The small molecule below binds the protein below.
Small molecule (SMILES): CC(C)C[C@H](NC(=O)[C@@H](N)CCCCN)C(=O)N[C@H](C(=O)N[C@H](C(=O)NCC(=O)N[C@@H](C)C(=O)N[C@H](C(=O)NCC(=O)N[C@H](C(=O)O)C(C)C)C(C)C)C(C)C)C(C)C

Binding-site contacts:
Ligand atom CB contacts residue THR143 of chain 1.A at 3.5 Å.
Ligand atom CD contacts residue TRP167 of chain 1.A at 3.4 Å (hydrophobic).
Ligand atom CA contacts residue ASP77 of chain 1.A at 3.2 Å.
Ligand atom O contacts residue LYS146 of chain 1.A at 2.8 Å (salt-bridge).
Ligand atom O contacts residue LYS66 of chain 1.A at 3.5 Å.
Ligand atom O contacts residue LYS66 of chain 1.A at 2.9 Å (salt-bridge).
Ligand atom CD2 contacts residue TYR99 of chain 1.A at 3.3 Å (hydrophobic).
Ligand atom C contacts residue LYS146 of chain 1.A at 3.4 Å.
Ligand atom CA contacts residue TYR171 of chain 1.A at 3.5 Å (hydrophobic).
Ligand atom OXT contacts residue LYS146 of chain 1.A at 3.4 Å (salt-bridge).
Ligand atom N contacts residue TYR99 of chain 1.A at 3.1 Å (h-bond).
Ligand atom O contacts residue TRP147 of chain 1.A at 2.9 Å (h-bond).
Ligand atom O contacts residue THR143 of chain 1.A at 2.7 Å (h-bond).
Ligand atom CG2 contacts residue ASP77 of chain 1.A at 3.5 Å.
Ligand atom O contacts residue TYR84 of chain 1.A at 2.8 Å (h-bond).
Ligand atom N contacts residue TYR7 of chain 1.A at 2.9 Å (h-bond).
Ligand atom N contacts residue ASP77 of chain 1.A at 2.9 Å (salt-bridge).
Ligand atom CG1 contacts residue TYR116 of chain 1.A at 3.5 Å (hydrophobic).
Ligand atom OXT contacts residue THR80 of chain 1.A at 3.5 Å.
Ligand atom CG contacts residue GLU63 of chain 1.A at 3.4 Å.
Ligand atom CG1 contacts residue GOL1 of chain 1.J at 3.5 Å.
Ligand atom CG contacts residue TRP167 of chain 1.A at 3.5 Å (hydrophobic).
Ligand atom O contacts residue THR73 of chain 1.A at 2.7 Å (h-bond).
Ligand atom C contacts residue ASP77 of chain 1.A at 3.5 Å.
Ligand atom O contacts residue TYR159 of chain 1.A at 2.6 Å (h-bond).
Ligand atom CA contacts residue GLU63 of chain 1.A at 3.5 Å.
Ligand atom N contacts residue GOL1 of chain 1.J at 2.9 Å (h-bond).
Ligand atom O contacts residue GOL1 of chain 1.J at 2.7 Å (h-bond).
Ligand atom CE contacts residue TRP167 of chain 1.A at 3.3 Å (hydrophobic).
Ligand atom O contacts residue NA1 of chain 1.H at 2.9 Å (h-bond).
Ligand atom N contacts residue GLU63 of chain 1.A at 2.9 Å (salt-bridge).
Ligand atom CD2 contacts residue TYR7 of chain 1.A at 3.5 Å (hydrophobic).
Ligand atom CA contacts residue TYR7 of chain 1.A at 3.3 Å (hydrophobic).
Ligand atom O contacts residue GOL1 of chain 1.J at 2.7 Å (h-bond).
Ligand atom C contacts residue TYR7 of chain 1.A at 3.3 Å (hydrophobic).
Ligand atom O contacts residue HIS70 of chain 1.A at 3.3 Å.
Ligand atom NZ contacts residue TRP167 of chain 1.A at 3.3 Å.
Ligand atom CD1 contacts residue MET45 of chain 1.A at 3.5 Å (hydrophobic).
Ligand atom CG1 contacts residue TYR99 of chain 1.A at 3.4 Å (hydrophobic).
Ligand atom N contacts residue TYR171 of chain 1.A at 2.7 Å (h-bond).

Sequence of chain 1.A:
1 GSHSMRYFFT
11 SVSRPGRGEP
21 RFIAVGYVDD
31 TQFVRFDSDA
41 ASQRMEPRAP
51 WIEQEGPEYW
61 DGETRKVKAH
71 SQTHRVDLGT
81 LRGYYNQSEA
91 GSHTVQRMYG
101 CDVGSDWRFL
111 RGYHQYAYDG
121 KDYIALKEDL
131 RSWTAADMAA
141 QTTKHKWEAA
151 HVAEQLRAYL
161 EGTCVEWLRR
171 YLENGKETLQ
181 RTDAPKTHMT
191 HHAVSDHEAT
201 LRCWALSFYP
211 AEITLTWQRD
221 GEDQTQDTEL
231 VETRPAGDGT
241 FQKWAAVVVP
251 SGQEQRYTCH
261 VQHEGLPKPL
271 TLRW